Binding-site contacts:
Ligand atom N11 contacts residue ASP158 of chain 2.A at 2.9 Å (salt-bridge).
Ligand atom O14 contacts residue GLY231 of chain 2.A at 3.4 Å.
Ligand atom C7 contacts residue TYR108 of chain 2.A at 3.5 Å (hydrophobic).
Ligand atom N18 contacts residue GLY263 of chain 2.A at 3.4 Å.
Ligand atom O28 contacts residue ASN72 of chain 2.A at 3.0 Å (h-bond).
Ligand atom C20 contacts residue ASN72 of chain 2.A at 3.5 Å.
Ligand atom C4 contacts residue TYR108 of chain 2.A at 3.3 Å (hydrophobic).
Ligand atom O14 contacts residue ASP158 of chain 2.A at 3.5 Å (salt-bridge).
Ligand atom C17 contacts residue GLY263 of chain 2.A at 3.4 Å.
Ligand atom C10 contacts residue ASP158 of chain 2.A at 3.6 Å.
Ligand atom C6 contacts residue ASP104 of chain 2.A at 3.1 Å.
Ligand atom C7 contacts residue ASP104 of chain 2.A at 3.3 Å.
Ligand atom N11 contacts residue ILE203 of chain 2.A at 3.6 Å.
Ligand atom C3 contacts residue TYR108 of chain 2.A at 3.4 Å (hydrophobic).
Ligand atom N12 contacts residue ASP158 of chain 2.A at 2.7 Å (salt-bridge).
Ligand atom O23 contacts residue GLN109 of chain 2.A at 3.1 Å (h-bond).
Ligand atom C24 contacts residue ASP104 of chain 2.A at 3.3 Å.
Ligand atom N9 contacts residue ASP104 of chain 2.A at 2.8 Å (salt-bridge).
Ligand atom N9 contacts residue MET262 of chain 2.A at 3.3 Å.
Ligand atom N18 contacts residue ALA234 of chain 2.A at 2.9 Å (h-bond).
Ligand atom O14 contacts residue GLY232 of chain 2.A at 2.8 Å (h-bond).
Ligand atom N9 contacts residue TYR108 of chain 2.A at 3.6 Å.
Ligand atom N16 contacts residue GLY263 of chain 2.A at 3.4 Å.
Ligand atom N15 contacts residue MET262 of chain 2.A at 3.5 Å (h-bond).
Ligand atom O23 contacts residue ASN72 of chain 2.A at 3.2 Å (h-bond).
Ligand atom C10 contacts residue MET262 of chain 2.A at 3.6 Å (hydrophobic).
Ligand atom O14 contacts residue GLN205 of chain 2.A at 3.0 Å (h-bond).
Ligand atom C5 contacts residue TYR108 of chain 2.A at 3.5 Å (hydrophobic).
Ligand atom C10 contacts residue ASP104 of chain 2.A at 3.5 Å.
Ligand atom N15 contacts residue TYR108 of chain 2.A at 3.6 Å.
Ligand atom C13 contacts residue ASP158 of chain 2.A at 3.6 Å.
Ligand atom N11 contacts residue ASP104 of chain 2.A at 2.8 Å (salt-bridge).
Ligand atom O14 contacts residue CYS160 of chain 2.A at 3.3 Å.
Ligand atom C22 contacts residue GLN109 of chain 2.A at 3.6 Å.
Ligand atom C13 contacts residue CYS160 of chain 2.A at 3.6 Å (hydrophobic).
Ligand atom C2 contacts residue CYS160 of chain 2.A at 3.5 Å (hydrophobic).
Ligand atom C contacts residue GLY71 of chain 2.A at 3.5 Å.
Ligand atom O26 contacts residue LEU70 of chain 2.A at 3.4 Å.
Ligand atom N15 contacts residue LEU233 of chain 2.A at 2.9 Å (h-bond).
Ligand atom O26 contacts residue ASP282 of chain 2.A at 2.9 Å (salt-bridge).

Sequence of chain 2.A:
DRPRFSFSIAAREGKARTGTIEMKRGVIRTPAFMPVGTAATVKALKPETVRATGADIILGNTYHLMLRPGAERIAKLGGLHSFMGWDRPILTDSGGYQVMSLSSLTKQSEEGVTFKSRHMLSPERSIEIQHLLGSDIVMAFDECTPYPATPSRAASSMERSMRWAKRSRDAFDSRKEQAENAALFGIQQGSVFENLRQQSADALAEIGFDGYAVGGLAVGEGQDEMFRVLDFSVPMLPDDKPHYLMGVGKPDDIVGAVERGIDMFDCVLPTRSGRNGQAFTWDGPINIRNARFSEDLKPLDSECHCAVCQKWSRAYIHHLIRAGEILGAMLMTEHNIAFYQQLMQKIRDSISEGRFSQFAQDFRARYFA

This protein binds this small molecule.
Small molecule (SMILES): CNc1nc2c(CC[C@H]3O[C@@H](OC)[C@H](OC)[C@@H]3O)c3nc(N)[nH]c(=O)c3cc2[nH]1